Binding-site contacts:
Ligand atom N1 contacts residue TYR131 of chain 2.C at 3.7 Å.
Ligand atom O1 contacts residue PHE274 of chain 2.C at 3.6 Å.
Ligand atom C2 contacts residue TYR131 of chain 2.C at 3.7 Å (hydrophobic).
Ligand atom C12 contacts residue PHE274 of chain 2.C at 3.5 Å (hydrophobic).
Ligand atom C19 contacts residue LEU121 of chain 2.C at 3.8 Å (hydrophobic).
Ligand atom C8 contacts residue VAL145 of chain 2.C at 3.8 Å (hydrophobic).
Ligand atom O1 contacts residue PRO270 of chain 2.C at 3.8 Å.
Ligand atom C10 contacts residue ILE146 of chain 2.C at 3.6 Å (hydrophobic).
Ligand atom C8 contacts residue GLY142 of chain 2.C at 3.6 Å.
Ligand atom C5 contacts residue PRO270 of chain 2.C at 3.7 Å (hydrophobic).
Ligand atom N2 contacts residue PHE274 of chain 2.C at 3.4 Å.
Ligand atom O3 contacts residue PRO270 of chain 2.C at 3.2 Å.
Ligand atom C21 contacts residue ALA125 of chain 2.C at 3.8 Å (hydrophobic).
Ligand atom O2 contacts residue GLY142 of chain 2.C at 3.5 Å.
Ligand atom C10 contacts residue PHE274 of chain 2.C at 3.8 Å (hydrophobic).
Ligand atom C1 contacts residue PHE274 of chain 2.C at 3.7 Å (hydrophobic).
Ligand atom C11 contacts residue PHE274 of chain 2.C at 3.5 Å (hydrophobic).
Ligand atom N1 contacts residue GLU271 of chain 2.C at 3.7 Å.
Ligand atom C9 contacts residue ILE146 of chain 2.C at 3.4 Å (hydrophobic).
Ligand atom C18 contacts residue MET124 of chain 2.C at 3.6 Å (hydrophobic).
Ligand atom S1 contacts residue LEU294 of chain 2.C at 3.6 Å.
Ligand atom N1 contacts residue ALA127 of chain 2.C at 3.7 Å.
Ligand atom C6 contacts residue LYS269 of chain 2.C at 3.8 Å.
Ligand atom O2 contacts residue ALA143 of chain 2.C at 3.8 Å.
Ligand atom C18 contacts residue LEU121 of chain 2.C at 3.8 Å (hydrophobic).
Ligand atom N1 contacts residue TYR273 of chain 2.C at 3.1 Å (h-bond).
Ligand atom C21 contacts residue LEU121 of chain 2.C at 3.7 Å (hydrophobic).
Ligand atom O1 contacts residue GLU271 of chain 2.C at 2.8 Å (salt-bridge).
Ligand atom C10 contacts residue PRO270 of chain 2.C at 3.8 Å (hydrophobic).
Ligand atom C8 contacts residue ILE146 of chain 2.C at 3.8 Å (hydrophobic).
Ligand atom C13 contacts residue PHE274 of chain 2.C at 3.7 Å (hydrophobic).
Ligand atom S1 contacts residue PHE274 of chain 2.C at 3.6 Å.
Ligand atom C4 contacts residue PHE128 of chain 2.C at 3.3 Å (hydrophobic).
Ligand atom C15 contacts residue PHE128 of chain 2.C at 3.6 Å (hydrophobic).
Ligand atom C4 contacts residue VAL132 of chain 2.C at 3.6 Å (hydrophobic).
Ligand atom C4 contacts residue ALA143 of chain 2.C at 3.8 Å (hydrophobic).
Ligand atom N2 contacts residue ILE146 of chain 2.C at 3.7 Å.
Ligand atom C6 contacts residue PRO270 of chain 2.C at 3.7 Å (hydrophobic).
Ligand atom C11 contacts residue ILE146 of chain 2.C at 3.6 Å (hydrophobic).
Ligand atom C14 contacts residue PHE274 of chain 2.C at 3.8 Å (hydrophobic).

Sequence of chain 2.C:
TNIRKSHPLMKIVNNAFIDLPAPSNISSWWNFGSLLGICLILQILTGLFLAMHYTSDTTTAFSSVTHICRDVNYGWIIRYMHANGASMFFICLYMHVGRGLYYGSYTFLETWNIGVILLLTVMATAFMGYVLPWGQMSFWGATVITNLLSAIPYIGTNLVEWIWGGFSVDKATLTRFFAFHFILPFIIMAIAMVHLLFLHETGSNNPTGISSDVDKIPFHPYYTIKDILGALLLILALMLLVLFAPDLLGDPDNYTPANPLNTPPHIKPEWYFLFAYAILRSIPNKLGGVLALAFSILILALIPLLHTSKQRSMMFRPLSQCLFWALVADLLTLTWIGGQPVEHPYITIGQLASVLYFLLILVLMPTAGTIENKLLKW

The protein below binds the small molecule below.
Small molecule (SMILES): CO/C(=C/C(N)=O)[C@H](C)[C@H](/C=C/c1csc(-c2csc([C@@H](C)/C=C/C=C/C(C)C)n2)n1)OC